Sequence of chain 2.D:
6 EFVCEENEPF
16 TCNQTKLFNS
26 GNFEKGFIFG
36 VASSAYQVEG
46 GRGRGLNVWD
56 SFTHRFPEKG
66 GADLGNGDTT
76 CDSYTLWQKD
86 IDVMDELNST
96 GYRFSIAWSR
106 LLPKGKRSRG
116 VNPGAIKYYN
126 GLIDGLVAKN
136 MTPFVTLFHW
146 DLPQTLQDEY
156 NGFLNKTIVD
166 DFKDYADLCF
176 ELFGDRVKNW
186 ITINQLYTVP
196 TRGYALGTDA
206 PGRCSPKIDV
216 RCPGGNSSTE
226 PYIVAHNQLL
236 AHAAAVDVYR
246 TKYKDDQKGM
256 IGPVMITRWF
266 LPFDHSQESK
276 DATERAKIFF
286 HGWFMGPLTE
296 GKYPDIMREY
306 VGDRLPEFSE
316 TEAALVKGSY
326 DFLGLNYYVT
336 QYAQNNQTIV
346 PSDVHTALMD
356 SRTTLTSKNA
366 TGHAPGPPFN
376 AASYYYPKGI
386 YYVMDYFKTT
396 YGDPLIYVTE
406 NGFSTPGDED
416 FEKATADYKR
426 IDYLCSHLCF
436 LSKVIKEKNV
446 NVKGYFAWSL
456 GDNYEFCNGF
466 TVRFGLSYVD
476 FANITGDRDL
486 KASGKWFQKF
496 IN

A protein and the small-molecule ligand that binds it are described below.
Small molecule (SMILES): CC(=O)N[C@@H]1[C@@H](O)[C@H](O)[C@@H](CO)O[C@H]1O

Binding-site contacts:
Ligand atom C6 contacts residue ASN18 of chain 2.D at 4.4 Å.
Ligand atom C4 contacts residue ASN18 of chain 2.D at 4.3 Å.
Ligand atom C3 contacts residue ASN18 of chain 2.D at 3.8 Å.
Ligand atom C5 contacts residue ASN18 of chain 2.D at 3.7 Å.
Ligand atom C8 contacts residue ASN18 of chain 2.D at 4.5 Å.
Ligand atom C8 contacts residue TYR423 of chain 2.D at 4.1 Å (hydrophobic).
Ligand atom O6 contacts residue GLN19 of chain 2.D at 3.7 Å.
Ligand atom C7 contacts residue ASN18 of chain 2.D at 3.4 Å.
Ligand atom C6 contacts residue GLN19 of chain 2.D at 4.4 Å.
Ligand atom C8 contacts residue ALA487 of chain 2.D at 4.4 Å (hydrophobic).
Ligand atom O5 contacts residue ASN18 of chain 2.D at 2.4 Å (h-bond).
Ligand atom C2 contacts residue ASN18 of chain 2.D at 2.5 Å.
Ligand atom O6 contacts residue ASN18 of chain 2.D at 4.4 Å.
Ligand atom C8 contacts residue ILE426 of chain 2.D at 4.2 Å (hydrophobic).
Ligand atom C1 contacts residue ASN18 of chain 2.D at 1.4 Å.
Ligand atom O7 contacts residue ASN18 of chain 2.D at 3.6 Å.
Ligand atom N2 contacts residue ASN18 of chain 2.D at 2.9 Å (h-bond).